This small molecule binds to this protein.
Small molecule (SMILES): Cc1ncc(COP(=O)(O)O)c(CNc2cccc(C(=O)O)c2)c1O

Sequence of chain 1.A:
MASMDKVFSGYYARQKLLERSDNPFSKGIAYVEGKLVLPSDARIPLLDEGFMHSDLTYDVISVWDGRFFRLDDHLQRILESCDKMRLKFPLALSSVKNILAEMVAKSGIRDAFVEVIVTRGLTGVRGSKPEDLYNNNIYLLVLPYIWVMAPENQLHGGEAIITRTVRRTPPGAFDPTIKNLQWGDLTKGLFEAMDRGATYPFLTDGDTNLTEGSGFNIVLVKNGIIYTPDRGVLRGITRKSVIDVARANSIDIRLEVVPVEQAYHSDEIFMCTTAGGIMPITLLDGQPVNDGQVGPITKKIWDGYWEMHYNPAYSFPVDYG

Binding-site contacts:
Ligand atom C10 contacts residue LYS179 of chain 1.A at 3.4 Å.
Ligand atom O8 contacts residue MRD1 of chain 1.D at 3.4 Å (h-bond).
Ligand atom C4A contacts residue GLY215 of chain 1.A at 3.5 Å.
Ligand atom OP4 contacts residue LEU234 of chain 1.A at 3.4 Å.
Ligand atom P contacts residue ILE237 of chain 1.A at 3.6 Å.
Ligand atom O2 contacts residue HIS53 of chain 1.B at 3.3 Å (h-bond).
Ligand atom C6 contacts residue PHE216 of chain 1.A at 3.5 Å (hydrophobic).
Ligand atom C12 contacts residue ALA275 of chain 1.A at 3.2 Å (hydrophobic).
Ligand atom P contacts residue THR274 of chain 1.A at 3.5 Å.
Ligand atom O2 contacts residue MRD1 of chain 1.D at 3.2 Å.
Ligand atom C2A contacts residue GLY213 of chain 1.A at 3.6 Å.
Ligand atom C2 contacts residue GLU212 of chain 1.A at 3.6 Å.
Ligand atom C11 contacts residue LYS179 of chain 1.A at 3.7 Å.
Ligand atom C4 contacts residue GLY215 of chain 1.A at 3.5 Å.
Ligand atom OP1 contacts residue ARG77 of chain 1.A at 2.9 Å (salt-bridge).
Ligand atom C7 contacts residue MRD1 of chain 1.D at 3.7 Å.
Ligand atom C3 contacts residue GLY215 of chain 1.A at 3.5 Å.
Ligand atom C13 contacts residue PHE113 of chain 1.A at 3.6 Å (hydrophobic).
Ligand atom OP3 contacts residue THR238 of chain 1.A at 2.6 Å (h-bond).
Ligand atom OP4 contacts residue GLY236 of chain 1.A at 3.7 Å.
Ligand atom N1 contacts residue GLU212 of chain 1.A at 2.7 Å (salt-bridge).
Ligand atom OP3 contacts residue THR274 of chain 1.A at 3.7 Å.
Ligand atom C2A contacts residue GLU212 of chain 1.A at 3.5 Å.
Ligand atom C4A contacts residue LYS179 of chain 1.A at 3.5 Å.
Ligand atom OP1 contacts residue ILE237 of chain 1.A at 2.8 Å (h-bond).
Ligand atom OP1 contacts residue GLY236 of chain 1.A at 3.5 Å.
Ligand atom N9 contacts residue TYR58 of chain 1.A at 3.6 Å.
Ligand atom C4A contacts residue THR273 of chain 1.A at 3.7 Å.
Ligand atom O3 contacts residue TRP183 of chain 1.A at 3.6 Å.
Ligand atom N1 contacts residue PHE216 of chain 1.A at 3.7 Å.
Ligand atom C6 contacts residue GLU212 of chain 1.A at 3.6 Å.
Ligand atom N9 contacts residue LYS179 of chain 1.A at 3.0 Å (salt-bridge).
Ligand atom OP3 contacts residue ILE237 of chain 1.A at 3.4 Å (h-bond).
Ligand atom O3 contacts residue TYR58 of chain 1.A at 3.6 Å.
Ligand atom OP2 contacts residue THR274 of chain 1.A at 2.6 Å (h-bond).
Ligand atom C11 contacts residue THR273 of chain 1.A at 3.5 Å.
Ligand atom O3 contacts residue GLY215 of chain 1.A at 3.4 Å.
Ligand atom C13 contacts residue ALA275 of chain 1.A at 3.4 Å (hydrophobic).
Ligand atom C6 contacts residue ASN217 of chain 1.A at 3.7 Å.
Ligand atom C5 contacts residue PHE216 of chain 1.A at 3.7 Å (hydrophobic).

Sequence of chain 1.B:
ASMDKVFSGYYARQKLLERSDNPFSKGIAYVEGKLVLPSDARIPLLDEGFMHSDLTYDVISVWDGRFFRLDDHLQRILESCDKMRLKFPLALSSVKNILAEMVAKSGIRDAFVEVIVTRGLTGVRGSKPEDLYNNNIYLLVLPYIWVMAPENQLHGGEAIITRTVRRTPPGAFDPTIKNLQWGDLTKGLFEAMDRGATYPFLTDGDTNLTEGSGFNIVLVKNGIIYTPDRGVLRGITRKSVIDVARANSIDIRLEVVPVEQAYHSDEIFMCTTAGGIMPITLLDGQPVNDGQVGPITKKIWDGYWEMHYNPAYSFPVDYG